A protein and the small-molecule ligand that binds it are described below.
Small molecule (SMILES): CCCC(C)=O

Sequence of chain 1.B:
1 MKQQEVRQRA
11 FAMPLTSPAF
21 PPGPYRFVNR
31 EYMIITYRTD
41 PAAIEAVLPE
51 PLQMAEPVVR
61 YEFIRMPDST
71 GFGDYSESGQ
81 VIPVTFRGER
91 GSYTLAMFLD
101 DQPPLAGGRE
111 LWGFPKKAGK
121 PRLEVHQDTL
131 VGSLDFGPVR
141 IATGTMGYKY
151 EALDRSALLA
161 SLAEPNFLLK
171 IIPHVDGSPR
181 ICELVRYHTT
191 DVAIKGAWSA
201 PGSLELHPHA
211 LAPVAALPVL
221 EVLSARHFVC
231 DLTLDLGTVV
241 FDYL

Binding-site contacts:
Ligand atom C2 contacts residue PRO104 of chain 1.B at 3.7 Å (hydrophobic).
Ligand atom C5 contacts residue LEU234 of chain 1.B at 4.4 Å (hydrophobic).
Ligand atom C4 contacts residue ARG30 of chain 1.B at 4.0 Å.
Ligand atom C3 contacts residue LYS116 of chain 1.B at 2.4 Å.
Ligand atom O6 contacts residue TYR75 of chain 1.B at 3.3 Å (h-bond).
Ligand atom C4 contacts residue TYR75 of chain 1.B at 4.4 Å (hydrophobic).
Ligand atom O6 contacts residue ARG30 of chain 1.B at 3.8 Å.
Ligand atom C1 contacts residue PHE72 of chain 1.B at 4.0 Å (hydrophobic).
Ligand atom C1 contacts residue TYR75 of chain 1.B at 3.5 Å (hydrophobic).
Ligand atom O6 contacts residue MET66 of chain 1.B at 4.0 Å.
Ligand atom C2 contacts residue LYS116 of chain 1.B at 1.3 Å.
Ligand atom O6 contacts residue PHE27 of chain 1.B at 4.4 Å.
Ligand atom C2 contacts residue LEU99 of chain 1.B at 4.3 Å (hydrophobic).
Ligand atom C3 contacts residue PHE114 of chain 1.B at 3.8 Å (hydrophobic).
Ligand atom C5 contacts residue PHE114 of chain 1.B at 3.7 Å (hydrophobic).
Ligand atom C2 contacts residue GLY108 of chain 1.B at 4.2 Å.
Ligand atom C1 contacts residue LYS116 of chain 1.B at 2.4 Å.
Ligand atom C4 contacts residue LYS116 of chain 1.B at 3.7 Å.
Ligand atom C2 contacts residue PHE114 of chain 1.B at 4.1 Å (hydrophobic).
Ligand atom C4 contacts residue PHE114 of chain 1.B at 4.3 Å (hydrophobic).
Ligand atom O6 contacts residue LYS116 of chain 1.B at 4.0 Å.
Ligand atom C2 contacts residue TYR75 of chain 1.B at 4.3 Å (hydrophobic).
Ligand atom C4 contacts residue LEU234 of chain 1.B at 4.5 Å (hydrophobic).
Ligand atom C1 contacts residue GLY108 of chain 1.B at 4.5 Å.
Ligand atom C3 contacts residue MET97 of chain 1.B at 4.1 Å (hydrophobic).
Ligand atom C5 contacts residue ARG30 of chain 1.B at 3.2 Å.
Ligand atom C1 contacts residue PRO104 of chain 1.B at 3.6 Å (hydrophobic).
Ligand atom C5 contacts residue MET97 of chain 1.B at 4.2 Å (hydrophobic).